Binding-site contacts:
Ligand atom N2 contacts residue ASN154 of chain 26.B at 2.9 Å (h-bond).
Ligand atom C1 contacts residue HIS104 of chain 13.B at 3.2 Å.
Ligand atom C6 contacts residue HIS104 of chain 13.B at 3.7 Å.
Ligand atom C7 contacts residue ASN154 of chain 26.B at 3.3 Å.
Ligand atom C5 contacts residue HIS104 of chain 13.B at 3.3 Å.
Ligand atom C8 contacts residue GLU155 of chain 26.B at 3.8 Å.
Ligand atom C2 contacts residue HIS104 of chain 13.B at 4.4 Å.
Ligand atom C8 contacts residue ASN154 of chain 26.B at 3.8 Å.
Ligand atom O5 contacts residue ASN154 of chain 26.B at 2.4 Å (h-bond).
Ligand atom C2 contacts residue ASN154 of chain 26.B at 2.4 Å.
Ligand atom O7 contacts residue HIS104 of chain 13.B at 4.2 Å.
Ligand atom C3 contacts residue ASN154 of chain 26.B at 3.8 Å.
Ligand atom O6 contacts residue HIS104 of chain 13.B at 2.9 Å.
Ligand atom C1 contacts residue ASN154 of chain 26.B at 1.4 Å.
Ligand atom C5 contacts residue ASN154 of chain 26.B at 3.7 Å.
Ligand atom C4 contacts residue ASN154 of chain 26.B at 4.2 Å.
Ligand atom O7 contacts residue ASN154 of chain 26.B at 3.1 Å (h-bond).
Ligand atom O7 contacts residue GLU155 of chain 26.B at 3.8 Å.
Ligand atom O5 contacts residue HIS104 of chain 13.B at 3.2 Å (h-bond).
Ligand atom C7 contacts residue GLU155 of chain 26.B at 4.1 Å.

Sequence of chain 26.B:
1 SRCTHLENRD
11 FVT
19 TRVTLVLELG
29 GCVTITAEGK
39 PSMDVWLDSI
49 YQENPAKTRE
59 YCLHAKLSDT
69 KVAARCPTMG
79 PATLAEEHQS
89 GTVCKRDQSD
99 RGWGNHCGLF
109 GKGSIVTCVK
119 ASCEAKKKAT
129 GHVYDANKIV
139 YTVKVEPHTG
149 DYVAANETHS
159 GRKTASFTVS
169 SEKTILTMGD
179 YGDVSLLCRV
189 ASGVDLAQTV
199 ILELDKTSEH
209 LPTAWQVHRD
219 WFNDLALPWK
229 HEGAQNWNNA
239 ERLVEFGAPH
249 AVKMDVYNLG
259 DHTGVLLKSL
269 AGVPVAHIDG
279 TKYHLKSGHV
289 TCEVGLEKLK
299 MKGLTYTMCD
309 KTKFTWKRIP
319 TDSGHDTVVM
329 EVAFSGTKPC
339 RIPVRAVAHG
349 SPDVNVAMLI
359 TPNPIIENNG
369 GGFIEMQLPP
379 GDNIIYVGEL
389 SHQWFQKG

Sequence of chain 13.B:
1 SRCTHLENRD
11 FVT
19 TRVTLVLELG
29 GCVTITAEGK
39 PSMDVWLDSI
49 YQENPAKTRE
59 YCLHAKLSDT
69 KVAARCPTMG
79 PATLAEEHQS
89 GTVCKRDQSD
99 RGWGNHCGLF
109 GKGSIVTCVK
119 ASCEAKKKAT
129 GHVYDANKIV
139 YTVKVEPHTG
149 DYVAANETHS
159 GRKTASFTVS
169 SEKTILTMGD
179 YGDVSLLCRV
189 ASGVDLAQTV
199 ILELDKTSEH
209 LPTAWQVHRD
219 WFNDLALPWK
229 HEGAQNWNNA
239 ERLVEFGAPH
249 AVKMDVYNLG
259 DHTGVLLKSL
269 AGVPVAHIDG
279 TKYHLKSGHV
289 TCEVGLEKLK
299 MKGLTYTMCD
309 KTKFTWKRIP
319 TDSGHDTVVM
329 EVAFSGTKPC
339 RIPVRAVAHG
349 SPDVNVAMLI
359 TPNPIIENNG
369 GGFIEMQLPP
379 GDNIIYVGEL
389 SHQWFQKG

This protein binds this small molecule.
Small molecule (SMILES): CC(=O)N[C@@H]1[C@@H](O)[C@H](O)[C@@H](CO)O[C@H]1O